The protein below binds the small molecule below.
Small molecule (SMILES): Cc1ccc(-n2nc(C(C)(C)C)cc2NC(=O)Nc2nccs2)cc1

Binding-site contacts:
Ligand atom CAU contacts residue ARG67 of chain 1.A at 3.4 Å.
Ligand atom NAY contacts residue GLU71 of chain 1.A at 2.8 Å (salt-bridge).
Ligand atom OAE contacts residue ASP168 of chain 1.A at 3.0 Å (salt-bridge).
Ligand atom CBG contacts residue GLU71 of chain 1.A at 3.9 Å.
Ligand atom NBK contacts residue ASP168 of chain 1.A at 3.8 Å.
Ligand atom CAB contacts residue MET78 of chain 1.A at 3.8 Å (hydrophobic).
Ligand atom NAV contacts residue LYS53 of chain 1.A at 3.7 Å.
Ligand atom CAM contacts residue GLU71 of chain 1.A at 3.7 Å.
Ligand atom CAN contacts residue ASP168 of chain 1.A at 3.5 Å.
Ligand atom OAE contacts residue ILE84 of chain 1.A at 3.5 Å.
Ligand atom NAW contacts residue LEU74 of chain 1.A at 3.8 Å.
Ligand atom CBI contacts residue ASP168 of chain 1.A at 3.8 Å.
Ligand atom CAQ contacts residue ASP168 of chain 1.A at 3.7 Å.
Ligand atom CBJ contacts residue GLU71 of chain 1.A at 3.8 Å.
Ligand atom CAO contacts residue GLU71 of chain 1.A at 3.8 Å.
Ligand atom CAP contacts residue THR106 of chain 1.A at 3.6 Å.
Ligand atom CAQ contacts residue LEU75 of chain 1.A at 3.6 Å (hydrophobic).
Ligand atom CAA contacts residue ILE166 of chain 1.A at 3.9 Å (hydrophobic).
Ligand atom CBC contacts residue GLU71 of chain 1.A at 3.4 Å.
Ligand atom CAO contacts residue LEU74 of chain 1.A at 3.9 Å (hydrophobic).
Ligand atom CBH contacts residue ASP168 of chain 1.A at 4.0 Å.
Ligand atom CAP contacts residue PHE169 of chain 1.A at 3.6 Å (hydrophobic).
Ligand atom CAN contacts residue GLU71 of chain 1.A at 3.3 Å.
Ligand atom NAX contacts residue ASP168 of chain 1.A at 3.4 Å (salt-bridge).
Ligand atom NAW contacts residue ASP168 of chain 1.A at 3.9 Å.
Ligand atom CBC contacts residue ASP168 of chain 1.A at 3.4 Å.
Ligand atom CAA contacts residue HIS148 of chain 1.A at 3.9 Å.
Ligand atom NAY contacts residue LYS53 of chain 1.A at 3.8 Å.
Ligand atom NAX contacts residue GLU71 of chain 1.A at 2.9 Å (salt-bridge).
Ligand atom NAY contacts residue ASP168 of chain 1.A at 3.7 Å.
Ligand atom OAE contacts residue LEU167 of chain 1.A at 3.5 Å.
Ligand atom NAX contacts residue LEU75 of chain 1.A at 3.9 Å.
Ligand atom CAM contacts residue ARG70 of chain 1.A at 3.7 Å.
Ligand atom SBA contacts residue PHE169 of chain 1.A at 3.6 Å.
Ligand atom CAA contacts residue LEU167 of chain 1.A at 3.9 Å (hydrophobic).
Ligand atom CBI contacts residue LEU75 of chain 1.A at 3.9 Å (hydrophobic).
Ligand atom CBE contacts residue GLU71 of chain 1.A at 3.8 Å.
Ligand atom CAL contacts residue GLU71 of chain 1.A at 3.5 Å.
Ligand atom CBF contacts residue THR106 of chain 1.A at 4.0 Å.
Ligand atom CBJ contacts residue LYS53 of chain 1.A at 3.7 Å.

Sequence of chain 1.A:
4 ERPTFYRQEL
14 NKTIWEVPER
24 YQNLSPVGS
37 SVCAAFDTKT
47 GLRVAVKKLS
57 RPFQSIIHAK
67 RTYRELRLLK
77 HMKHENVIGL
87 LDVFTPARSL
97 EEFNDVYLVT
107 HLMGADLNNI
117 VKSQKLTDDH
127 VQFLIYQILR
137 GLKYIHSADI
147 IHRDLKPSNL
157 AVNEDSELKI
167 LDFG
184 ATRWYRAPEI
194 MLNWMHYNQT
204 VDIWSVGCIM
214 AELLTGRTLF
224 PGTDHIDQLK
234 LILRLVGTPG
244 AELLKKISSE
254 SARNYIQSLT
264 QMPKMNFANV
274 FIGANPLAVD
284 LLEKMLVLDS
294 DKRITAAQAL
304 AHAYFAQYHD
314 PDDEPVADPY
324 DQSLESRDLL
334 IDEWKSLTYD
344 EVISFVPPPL